A small-molecule ligand and the protein it binds are described below.
Small molecule (SMILES): CC(=O)N[C@@H]1[C@@H](O)[C@H](O)[C@@H](CO)O[C@H]1O

Sequence of chain 1.A:
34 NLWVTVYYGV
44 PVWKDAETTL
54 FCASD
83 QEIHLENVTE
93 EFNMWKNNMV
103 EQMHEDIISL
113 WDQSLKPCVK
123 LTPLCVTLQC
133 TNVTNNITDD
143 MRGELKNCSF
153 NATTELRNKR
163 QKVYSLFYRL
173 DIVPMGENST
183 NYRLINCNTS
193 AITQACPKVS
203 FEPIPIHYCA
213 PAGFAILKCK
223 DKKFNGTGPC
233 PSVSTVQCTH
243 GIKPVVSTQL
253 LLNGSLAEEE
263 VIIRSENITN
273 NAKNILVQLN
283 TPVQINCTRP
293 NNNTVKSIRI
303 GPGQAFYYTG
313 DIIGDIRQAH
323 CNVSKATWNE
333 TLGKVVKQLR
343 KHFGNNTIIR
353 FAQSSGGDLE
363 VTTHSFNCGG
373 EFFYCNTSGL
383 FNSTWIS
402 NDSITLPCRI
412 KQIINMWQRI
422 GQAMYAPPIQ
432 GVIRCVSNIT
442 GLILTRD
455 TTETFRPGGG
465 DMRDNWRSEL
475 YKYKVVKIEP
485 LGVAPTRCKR

Binding-site contacts:
Ligand atom C4 contacts residue ASN384 of chain 1.A at 4.4 Å.
Ligand atom C8 contacts residue SER380 of chain 1.A at 4.0 Å.
Ligand atom C1 contacts residue ASN384 of chain 1.A at 1.5 Å.
Ligand atom N2 contacts residue ASN384 of chain 1.A at 3.0 Å (h-bond).
Ligand atom C8 contacts residue GLN355 of chain 1.A at 3.5 Å.
Ligand atom C7 contacts residue ASN384 of chain 1.A at 3.6 Å.
Ligand atom O5 contacts residue ASN384 of chain 1.A at 2.5 Å (h-bond).
Ligand atom C2 contacts residue ASN384 of chain 1.A at 2.5 Å.
Ligand atom C7 contacts residue NAG2 of chain 1.E at 3.8 Å.
Ligand atom C8 contacts residue NAG2 of chain 1.E at 3.6 Å.
Ligand atom C8 contacts residue ASN384 of chain 1.A at 4.3 Å.
Ligand atom C7 contacts residue NAG1 of chain 1.E at 4.2 Å.
Ligand atom N2 contacts residue NAG2 of chain 1.E at 3.9 Å.
Ligand atom C3 contacts residue NAG2 of chain 1.E at 4.4 Å.
Ligand atom O7 contacts residue ASN384 of chain 1.A at 3.8 Å.
Ligand atom C5 contacts residue ASN384 of chain 1.A at 3.8 Å.
Ligand atom O7 contacts residue SER380 of chain 1.A at 4.0 Å.
Ligand atom O3 contacts residue NAG2 of chain 1.E at 3.4 Å.
Ligand atom O7 contacts residue NAG1 of chain 1.E at 3.7 Å.
Ligand atom C8 contacts residue NAG1 of chain 1.E at 4.1 Å.
Ligand atom C3 contacts residue ASN384 of chain 1.A at 3.9 Å.
Ligand atom O7 contacts residue NAG2 of chain 1.E at 4.3 Å.